This protein binds this small molecule.
Small molecule (SMILES): CC(=O)N[C@H]1[C@H](O[C@H]2[C@H](O)[C@@H](NC(C)=O)CO[C@@H]2CO)O[C@H](CO)[C@@H](O)[C@@H]1O

Sequence of chain 1.G:
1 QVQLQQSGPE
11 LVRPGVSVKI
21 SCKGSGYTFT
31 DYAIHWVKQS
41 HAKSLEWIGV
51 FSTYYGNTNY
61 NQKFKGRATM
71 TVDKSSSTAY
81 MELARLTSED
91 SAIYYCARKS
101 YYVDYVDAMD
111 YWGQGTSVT

Binding-site contacts:
Ligand atom O6 contacts residue TYR101 of chain 1.G at 4.5 Å.
Ligand atom C6 contacts residue TYR101 of chain 1.G at 3.7 Å (hydrophobic).
Ligand atom O5 contacts residue ASN1176 of chain 1.E at 2.4 Å (h-bond).
Ligand atom C8 contacts residue VAL1149 of chain 1.E at 4.2 Å (hydrophobic).
Ligand atom C4 contacts residue ASN1176 of chain 1.E at 4.3 Å.
Ligand atom C1 contacts residue ASN1176 of chain 1.E at 1.4 Å.
Ligand atom C7 contacts residue ASN1176 of chain 1.E at 3.4 Å.
Ligand atom C5 contacts residue ASN1176 of chain 1.E at 3.7 Å.
Ligand atom O7 contacts residue TYR101 of chain 1.G at 4.0 Å.
Ligand atom C7 contacts residue ASP104 of chain 1.G at 3.5 Å.
Ligand atom C8 contacts residue ASP104 of chain 1.G at 3.6 Å.
Ligand atom O7 contacts residue ASP104 of chain 1.G at 2.7 Å (salt-bridge).
Ligand atom C8 contacts residue ASN1176 of chain 1.E at 4.5 Å.
Ligand atom C8 contacts residue GLU1148 of chain 1.E at 4.3 Å.
Ligand atom O6 contacts residue ASN1176 of chain 1.E at 4.3 Å.
Ligand atom C8 contacts residue ILE1147 of chain 1.E at 3.9 Å (hydrophobic).
Ligand atom C8 contacts residue TYR101 of chain 1.G at 4.4 Å (hydrophobic).
Ligand atom O5 contacts residue TYR101 of chain 1.G at 4.3 Å.
Ligand atom C7 contacts residue TYR101 of chain 1.G at 4.4 Å (hydrophobic).
Ligand atom C2 contacts residue ASN1176 of chain 1.E at 2.5 Å.
Ligand atom N2 contacts residue ASN1176 of chain 1.E at 2.8 Å (h-bond).
Ligand atom C3 contacts residue ASN1176 of chain 1.E at 3.8 Å.
Ligand atom C5 contacts residue TYR101 of chain 1.G at 4.0 Å (hydrophobic).
Ligand atom O7 contacts residue ASN1176 of chain 1.E at 3.7 Å.

Sequence of chain 1.E:
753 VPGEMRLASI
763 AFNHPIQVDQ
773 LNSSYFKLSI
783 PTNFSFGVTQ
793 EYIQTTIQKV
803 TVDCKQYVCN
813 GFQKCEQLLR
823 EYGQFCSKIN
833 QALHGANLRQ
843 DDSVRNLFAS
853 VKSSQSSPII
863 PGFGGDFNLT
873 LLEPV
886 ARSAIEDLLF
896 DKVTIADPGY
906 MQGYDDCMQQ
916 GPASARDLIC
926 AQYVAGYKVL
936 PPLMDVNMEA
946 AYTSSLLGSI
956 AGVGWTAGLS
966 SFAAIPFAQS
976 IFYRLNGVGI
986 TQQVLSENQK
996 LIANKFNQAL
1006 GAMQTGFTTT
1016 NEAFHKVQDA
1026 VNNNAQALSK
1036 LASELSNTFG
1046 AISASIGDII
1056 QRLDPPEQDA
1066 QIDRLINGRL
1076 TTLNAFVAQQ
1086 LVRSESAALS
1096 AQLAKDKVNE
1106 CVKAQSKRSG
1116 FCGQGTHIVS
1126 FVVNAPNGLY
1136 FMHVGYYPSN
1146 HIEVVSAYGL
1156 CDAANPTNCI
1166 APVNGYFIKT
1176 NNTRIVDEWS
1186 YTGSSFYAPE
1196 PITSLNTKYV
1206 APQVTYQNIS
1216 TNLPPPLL